Sequence of chain 1.B:
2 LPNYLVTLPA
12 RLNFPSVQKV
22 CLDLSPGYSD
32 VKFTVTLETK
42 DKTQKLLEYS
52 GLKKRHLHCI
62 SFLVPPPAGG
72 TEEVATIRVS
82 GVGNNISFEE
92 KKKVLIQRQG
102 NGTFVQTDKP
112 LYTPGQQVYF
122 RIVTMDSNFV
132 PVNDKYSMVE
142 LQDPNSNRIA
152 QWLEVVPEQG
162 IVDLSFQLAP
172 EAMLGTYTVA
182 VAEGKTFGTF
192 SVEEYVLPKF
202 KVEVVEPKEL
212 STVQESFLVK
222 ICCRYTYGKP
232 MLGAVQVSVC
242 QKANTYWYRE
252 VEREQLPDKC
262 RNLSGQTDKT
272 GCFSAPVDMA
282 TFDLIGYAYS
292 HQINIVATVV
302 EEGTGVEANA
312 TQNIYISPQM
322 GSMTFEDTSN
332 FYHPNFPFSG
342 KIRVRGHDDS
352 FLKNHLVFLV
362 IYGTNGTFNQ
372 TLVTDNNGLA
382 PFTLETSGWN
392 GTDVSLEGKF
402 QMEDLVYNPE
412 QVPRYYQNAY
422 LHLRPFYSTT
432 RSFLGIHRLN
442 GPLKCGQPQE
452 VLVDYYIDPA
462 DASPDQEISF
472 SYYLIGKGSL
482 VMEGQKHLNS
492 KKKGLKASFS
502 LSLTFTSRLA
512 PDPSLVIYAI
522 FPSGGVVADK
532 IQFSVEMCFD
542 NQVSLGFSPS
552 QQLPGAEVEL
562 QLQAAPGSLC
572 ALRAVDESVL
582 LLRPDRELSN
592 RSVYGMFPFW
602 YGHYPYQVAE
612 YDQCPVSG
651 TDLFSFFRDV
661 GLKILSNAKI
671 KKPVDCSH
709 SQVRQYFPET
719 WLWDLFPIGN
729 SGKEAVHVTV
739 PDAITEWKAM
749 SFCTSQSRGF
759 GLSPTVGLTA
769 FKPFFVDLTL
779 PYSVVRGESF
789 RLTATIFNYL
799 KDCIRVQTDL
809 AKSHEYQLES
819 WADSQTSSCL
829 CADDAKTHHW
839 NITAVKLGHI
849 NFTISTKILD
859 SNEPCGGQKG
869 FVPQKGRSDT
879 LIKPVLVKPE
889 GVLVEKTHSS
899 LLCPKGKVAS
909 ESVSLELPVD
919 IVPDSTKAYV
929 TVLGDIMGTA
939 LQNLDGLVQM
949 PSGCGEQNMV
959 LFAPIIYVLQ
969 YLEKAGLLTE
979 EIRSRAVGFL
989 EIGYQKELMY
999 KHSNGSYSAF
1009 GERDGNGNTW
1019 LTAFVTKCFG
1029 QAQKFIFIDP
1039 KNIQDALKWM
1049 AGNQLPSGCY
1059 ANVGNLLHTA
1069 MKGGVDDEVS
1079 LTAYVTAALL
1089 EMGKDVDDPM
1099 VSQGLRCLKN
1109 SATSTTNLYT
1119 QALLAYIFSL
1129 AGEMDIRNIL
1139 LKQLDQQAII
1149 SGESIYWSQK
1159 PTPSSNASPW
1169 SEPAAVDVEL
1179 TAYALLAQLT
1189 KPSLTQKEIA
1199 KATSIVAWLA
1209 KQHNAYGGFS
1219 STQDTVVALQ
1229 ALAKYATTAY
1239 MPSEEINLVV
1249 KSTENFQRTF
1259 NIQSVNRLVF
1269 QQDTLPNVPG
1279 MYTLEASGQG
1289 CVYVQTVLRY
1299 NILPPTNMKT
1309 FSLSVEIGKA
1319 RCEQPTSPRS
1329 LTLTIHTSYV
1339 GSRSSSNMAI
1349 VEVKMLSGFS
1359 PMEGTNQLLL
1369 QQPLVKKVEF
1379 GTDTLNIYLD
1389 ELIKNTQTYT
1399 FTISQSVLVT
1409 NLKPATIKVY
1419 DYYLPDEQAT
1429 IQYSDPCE

This protein binds this small molecule.
Small molecule (SMILES): CC(=O)N[C@@H]1[C@@H](O)[C@H](O)[C@@H](CO)O[C@H]1O

Binding-site contacts:
Ligand atom C4 contacts residue ASN310 of chain 1.B at 4.2 Å.
Ligand atom N2 contacts residue ASN310 of chain 1.B at 2.9 Å (h-bond).
Ligand atom O6 contacts residue GLU1361 of chain 1.B at 4.1 Å.
Ligand atom O7 contacts residue ASN310 of chain 1.B at 3.0 Å (h-bond).
Ligand atom C6 contacts residue GLU1361 of chain 1.B at 3.6 Å.
Ligand atom O5 contacts residue ASN310 of chain 1.B at 2.4 Å (h-bond).
Ligand atom C3 contacts residue ASN310 of chain 1.B at 3.8 Å.
Ligand atom C7 contacts residue ASN310 of chain 1.B at 3.1 Å.
Ligand atom C5 contacts residue ASN310 of chain 1.B at 3.7 Å.
Ligand atom C2 contacts residue ASN310 of chain 1.B at 2.4 Å.
Ligand atom C8 contacts residue THR312 of chain 1.B at 3.7 Å.
Ligand atom C1 contacts residue ASN310 of chain 1.B at 1.4 Å.
Ligand atom C8 contacts residue ASN310 of chain 1.B at 4.3 Å.